Binding-site contacts:
Ligand atom C2 contacts residue GLY302 of chain 1.B at 3.8 Å.
Ligand atom N7 contacts residue GLY302 of chain 1.B at 3.3 Å (h-bond).
Ligand atom O2' contacts residue A3P1 of chain 1.H at 2.9 Å (h-bond).
Ligand atom O3' contacts residue A3P1 of chain 1.H at 1.6 Å.
Ligand atom C2' contacts residue A3P1 of chain 1.H at 3.5 Å.
Ligand atom O5' contacts residue SER308 of chain 1.B at 3.6 Å.
Ligand atom C5' contacts residue ALA307 of chain 1.B at 3.5 Å (hydrophobic).
Ligand atom N6 contacts residue GLY301 of chain 1.B at 3.5 Å.
Ligand atom C4' contacts residue ALA307 of chain 1.B at 3.2 Å (hydrophobic).
Ligand atom N7 contacts residue GLY309 of chain 1.B at 3.7 Å.
Ligand atom C4 contacts residue GLY303 of chain 1.B at 3.7 Å.
Ligand atom O4' contacts residue ALA307 of chain 1.B at 3.3 Å (h-bond).
Ligand atom O4' contacts residue SER308 of chain 1.B at 3.6 Å.
Ligand atom C5' contacts residue SER308 of chain 1.B at 3.8 Å.
Ligand atom C1' contacts residue GLY303 of chain 1.B at 3.7 Å.
Ligand atom O5P contacts residue ARG286 of chain 1.B at 3.1 Å (salt-bridge).
Ligand atom O4P contacts residue ARG282 of chain 1.B at 2.9 Å (salt-bridge).
Ligand atom C4 contacts residue GLY302 of chain 1.B at 3.1 Å.
Ligand atom O6P contacts residue ARG286 of chain 1.B at 3.9 Å.
Ligand atom C2 contacts residue GLY303 of chain 1.B at 3.8 Å.
Ligand atom O3' contacts residue HIS304 of chain 1.B at 3.3 Å (h-bond).
Ligand atom N9 contacts residue GLY303 of chain 1.B at 3.9 Å.
Ligand atom O5P contacts residue SER308 of chain 1.B at 3.7 Å.
Ligand atom N6 contacts residue GLY302 of chain 1.B at 3.6 Å (h-bond).
Ligand atom C5 contacts residue GLY302 of chain 1.B at 3.1 Å.
Ligand atom O6P contacts residue ARG282 of chain 1.B at 3.7 Å.
Ligand atom P2 contacts residue ARG284 of chain 1.B at 3.6 Å.
Ligand atom N3 contacts residue GLY302 of chain 1.B at 3.6 Å.
Ligand atom O4' contacts residue GLY303 of chain 1.B at 3.3 Å.
Ligand atom O6P contacts residue ARG284 of chain 1.B at 2.9 Å (salt-bridge).
Ligand atom P2 contacts residue ARG282 of chain 1.B at 3.6 Å.
Ligand atom C8 contacts residue GLY302 of chain 1.B at 3.4 Å.
Ligand atom C8 contacts residue GLY309 of chain 1.B at 3.6 Å.
Ligand atom N3 contacts residue GLY303 of chain 1.B at 3.4 Å (h-bond).
Ligand atom C6 contacts residue GLY302 of chain 1.B at 3.5 Å.
Ligand atom O4' contacts residue GLY302 of chain 1.B at 3.8 Å.
Ligand atom O5P contacts residue ARG284 of chain 1.B at 2.7 Å (salt-bridge).
Ligand atom C3' contacts residue A3P1 of chain 1.H at 2.6 Å.
Ligand atom N9 contacts residue GLY302 of chain 1.B at 3.2 Å (h-bond).
Ligand atom C4' contacts residue A3P1 of chain 1.H at 3.8 Å.

The small molecule below binds the protein below.
Small molecule (SMILES): Nc1ncnc2c1ncn2[C@@H]1O[C@H](COP(=O)(O)O)[C@@H](OP(=O)(O)O)[C@H]1O

Sequence of chain 1.B:
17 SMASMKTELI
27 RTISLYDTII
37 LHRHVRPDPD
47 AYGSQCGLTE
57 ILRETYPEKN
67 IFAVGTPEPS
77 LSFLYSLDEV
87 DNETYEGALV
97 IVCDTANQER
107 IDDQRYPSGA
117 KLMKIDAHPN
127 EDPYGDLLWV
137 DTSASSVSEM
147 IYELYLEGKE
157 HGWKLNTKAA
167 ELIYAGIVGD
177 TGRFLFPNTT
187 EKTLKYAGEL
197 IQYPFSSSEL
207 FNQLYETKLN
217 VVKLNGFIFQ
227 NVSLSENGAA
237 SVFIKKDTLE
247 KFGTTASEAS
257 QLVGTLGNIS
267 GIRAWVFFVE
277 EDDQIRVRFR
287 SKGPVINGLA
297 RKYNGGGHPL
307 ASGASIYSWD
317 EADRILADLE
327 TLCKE